Sequence of chain 1.UB:
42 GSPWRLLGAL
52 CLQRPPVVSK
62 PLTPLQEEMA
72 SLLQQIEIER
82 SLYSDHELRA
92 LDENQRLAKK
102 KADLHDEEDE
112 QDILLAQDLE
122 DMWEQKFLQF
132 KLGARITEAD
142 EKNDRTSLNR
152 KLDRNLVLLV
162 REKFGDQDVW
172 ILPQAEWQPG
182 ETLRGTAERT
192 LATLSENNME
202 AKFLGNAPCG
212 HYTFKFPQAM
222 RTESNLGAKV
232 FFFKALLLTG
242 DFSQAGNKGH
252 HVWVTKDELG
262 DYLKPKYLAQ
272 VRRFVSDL

A small-molecule ligand and the protein it binds are described below.
Small molecule (SMILES): CC(C)[C@H](N)C(=O)O

Binding-site contacts:
Ligand atom CB contacts residue PHE165 of chain 1.UB at 4.1 Å (hydrophobic).
Ligand atom N contacts residue MET221 of chain 1.UB at 4.4 Å.
Ligand atom CB contacts residue MET221 of chain 1.UB at 4.2 Å (hydrophobic).
Ligand atom N contacts residue GLY166 of chain 1.UB at 3.6 Å.
Ligand atom CA contacts residue MET221 of chain 1.UB at 3.8 Å (hydrophobic).
Ligand atom C contacts residue PHE217 of chain 1.UB at 4.5 Å (hydrophobic).
Ligand atom O contacts residue PHE217 of chain 1.UB at 3.7 Å.
Ligand atom CG1 contacts residue MET221 of chain 1.UB at 4.4 Å (hydrophobic).
Ligand atom CG2 contacts residue PHE165 of chain 1.UB at 4.3 Å (hydrophobic).
Ligand atom CB contacts residue GLY166 of chain 1.UB at 4.0 Å.
Ligand atom C contacts residue PRO218 of chain 1.UB at 3.8 Å (hydrophobic).
Ligand atom CG1 contacts residue PHE217 of chain 1.UB at 3.5 Å (hydrophobic).
Ligand atom CG2 contacts residue GLY166 of chain 1.UB at 3.7 Å.
Ligand atom N contacts residue PHE165 of chain 1.UB at 4.0 Å.
Ligand atom O contacts residue PRO218 of chain 1.UB at 2.9 Å.
Ligand atom CA contacts residue PRO218 of chain 1.UB at 4.5 Å (hydrophobic).
Ligand atom CG2 contacts residue MET221 of chain 1.UB at 3.7 Å (hydrophobic).